This small molecule binds to this protein.
Small molecule (SMILES): CC(=O)N[C@H]1[C@H](O[C@H]2[C@H](O)[C@@H](NC(C)=O)CO[C@@H]2CO[C@H]2O[C@@H](C)[C@@H](O)[C@@H](O)[C@@H]2O)O[C@H](CO)[C@@H](O[C@@H]2O[C@H](CO[C@@H]3O[C@H](CO)[C@@H](O)[C@H](O)[C@@H]3O[C@@H]3O[C@H](CO)[C@@H](O[C@@H]4O[C@H](CO)[C@H](O)[C@H](O[C@]5(C(=O)O)C[C@H](O)[C@@H](NC(C)=O)[C@H]([C@H](O)[C@H](O)CO)O5)[C@H]4O)[C@H](O)[C@H]3NC(C)=O)[C@@H](O)[C@H](O)[C@@H]2O)[C@@H]1O

Binding-site contacts:
Ligand atom C4 contacts residue LEU140 of chain 1.A at 3.8 Å (hydrophobic).
Ligand atom O6 contacts residue GLU149 of chain 1.A at 3.3 Å (salt-bridge).
Ligand atom C5 contacts residue PRO151 of chain 1.A at 3.8 Å (hydrophobic).
Ligand atom C4 contacts residue ARG152 of chain 1.A at 3.8 Å.
Ligand atom O3 contacts residue ASP15 of chain 1.A at 3.7 Å.
Ligand atom C2 contacts residue ARG142 of chain 1.A at 3.6 Å.
Ligand atom C6 contacts residue PRO151 of chain 1.A at 3.2 Å (hydrophobic).
Ligand atom C1 contacts residue ASN23 of chain 1.A at 2.7 Å.
Ligand atom C1 contacts residue GLU21 of chain 1.A at 2.9 Å.
Ligand atom N2 contacts residue ASP15 of chain 1.A at 3.3 Å (salt-bridge).
Ligand atom O3 contacts residue ARG152 of chain 1.A at 2.6 Å.
Ligand atom C3 contacts residue ASP15 of chain 1.A at 3.6 Å.
Ligand atom N2 contacts residue GLU21 of chain 1.A at 3.8 Å.
Ligand atom O5 contacts residue ASN23 of chain 1.A at 3.2 Å (h-bond).
Ligand atom C5 contacts residue ARG152 of chain 1.A at 3.4 Å.
Ligand atom O6 contacts residue ASP15 of chain 1.A at 2.8 Å (salt-bridge).
Ligand atom O5 contacts residue GLU14 of chain 1.A at 3.7 Å.
Ligand atom C2 contacts residue ASN23 of chain 1.A at 2.8 Å.
Ligand atom O6 contacts residue GLU14 of chain 1.A at 2.9 Å.
Ligand atom N2 contacts residue ASN23 of chain 1.A at 2.9 Å.
Ligand atom C6 contacts residue ARG152 of chain 1.A at 3.4 Å.
Ligand atom N2 contacts residue ARG142 of chain 1.A at 2.6 Å (salt-bridge).
Ligand atom C2 contacts residue ARG152 of chain 1.A at 3.5 Å.
Ligand atom C3 contacts residue ARG152 of chain 1.A at 3.4 Å.
Ligand atom O7 contacts residue ASN23 of chain 1.A at 2.8 Å.
Ligand atom C7 contacts residue ARG142 of chain 1.A at 3.5 Å.
Ligand atom C6 contacts residue GLU14 of chain 1.A at 3.1 Å.
Ligand atom O6 contacts residue PRO151 of chain 1.A at 3.5 Å.
Ligand atom C6 contacts residue LEU150 of chain 1.A at 3.3 Å (hydrophobic).
Ligand atom O6 contacts residue LEU150 of chain 1.A at 2.8 Å (h-bond).
Ligand atom O6 contacts residue ALA12 of chain 1.A at 3.5 Å.
Ligand atom C8 contacts residue ASP15 of chain 1.A at 2.8 Å.
Ligand atom O6 contacts residue ARG152 of chain 1.A at 2.9 Å (salt-bridge).
Ligand atom O3 contacts residue ARG142 of chain 1.A at 2.7 Å (salt-bridge).
Ligand atom C8 contacts residue ARG152 of chain 1.A at 3.2 Å.
Ligand atom C8 contacts residue TYR155 of chain 1.A at 3.1 Å (hydrophobic).
Ligand atom C7 contacts residue ASP15 of chain 1.A at 3.6 Å.
Ligand atom C7 contacts residue ASN23 of chain 1.A at 3.1 Å.
Ligand atom C6 contacts residue LEU140 of chain 1.A at 3.6 Å (hydrophobic).
Ligand atom C3 contacts residue ARG142 of chain 1.A at 3.7 Å.

Sequence of chain 1.A:
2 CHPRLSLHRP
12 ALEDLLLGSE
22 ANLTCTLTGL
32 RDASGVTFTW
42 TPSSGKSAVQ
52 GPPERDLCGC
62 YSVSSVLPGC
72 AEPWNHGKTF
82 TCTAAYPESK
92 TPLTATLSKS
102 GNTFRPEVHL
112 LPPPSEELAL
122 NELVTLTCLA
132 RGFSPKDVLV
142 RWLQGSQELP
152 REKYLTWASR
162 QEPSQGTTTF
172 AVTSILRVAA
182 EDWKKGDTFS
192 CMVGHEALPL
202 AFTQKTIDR